Sequence of chain 1.A:
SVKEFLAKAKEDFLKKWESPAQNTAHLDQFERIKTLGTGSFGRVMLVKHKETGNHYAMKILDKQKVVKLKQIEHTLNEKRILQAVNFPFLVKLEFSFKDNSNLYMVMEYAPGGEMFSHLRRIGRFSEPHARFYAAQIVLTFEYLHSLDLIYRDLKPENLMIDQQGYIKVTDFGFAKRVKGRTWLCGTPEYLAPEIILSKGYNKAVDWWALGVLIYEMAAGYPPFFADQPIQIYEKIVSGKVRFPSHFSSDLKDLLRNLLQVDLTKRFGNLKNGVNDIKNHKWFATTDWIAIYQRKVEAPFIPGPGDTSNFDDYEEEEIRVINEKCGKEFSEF

Binding-site contacts:
Ligand atom C13 contacts residue GLU122 of chain 1.A at 3.6 Å.
Ligand atom C11 contacts residue MET121 of chain 1.A at 3.5 Å (hydrophobic).
Ligand atom C14 contacts residue ALA71 of chain 1.A at 3.5 Å (hydrophobic).
Ligand atom C5 contacts residue PHE55 of chain 1.A at 3.6 Å (hydrophobic).
Ligand atom N2 contacts residue ASP185 of chain 1.A at 3.9 Å.
Ligand atom N1 contacts residue ALA124 of chain 1.A at 3.2 Å (h-bond).
Ligand atom N4 contacts residue ALA71 of chain 1.A at 3.3 Å.
Ligand atom C10 contacts residue ASP185 of chain 1.A at 3.5 Å.
Ligand atom N5 contacts residue LYS73 of chain 1.A at 3.8 Å.
Ligand atom N3 contacts residue ASP185 of chain 1.A at 2.6 Å (salt-bridge).
Ligand atom C17 contacts residue THR184 of chain 1.A at 3.7 Å.
Ligand atom C2 contacts residue MET174 of chain 1.A at 3.7 Å (hydrophobic).
Ligand atom C2 contacts residue GLU171 of chain 1.A at 3.9 Å.
Ligand atom N4 contacts residue TYR123 of chain 1.A at 3.7 Å.
Ligand atom N5 contacts residue ASP185 of chain 1.A at 3.9 Å.
Ligand atom N6 contacts residue PHE55 of chain 1.A at 3.6 Å.
Ligand atom N1 contacts residue ALA71 of chain 1.A at 3.7 Å.
Ligand atom N4 contacts residue ALA124 of chain 1.A at 3.5 Å (h-bond).
Ligand atom N3 contacts residue ASN172 of chain 1.A at 2.8 Å (h-bond).
Ligand atom C7 contacts residue PHE55 of chain 1.A at 3.5 Å (hydrophobic).
Ligand atom C10 contacts residue ASN172 of chain 1.A at 3.3 Å.
Ligand atom C14 contacts residue GLU122 of chain 1.A at 3.4 Å.
Ligand atom N2 contacts residue LYS73 of chain 1.A at 3.0 Å (salt-bridge).
Ligand atom C18 contacts residue THR184 of chain 1.A at 3.7 Å.
Ligand atom C9 contacts residue MET174 of chain 1.A at 3.8 Å (hydrophobic).
Ligand atom C8 contacts residue ASN172 of chain 1.A at 3.4 Å.
Ligand atom N6 contacts residue ASP185 of chain 1.A at 3.1 Å (salt-bridge).
Ligand atom C13 contacts residue VAL105 of chain 1.A at 3.8 Å (hydrophobic).
Ligand atom C11 contacts residue THR184 of chain 1.A at 3.6 Å.
Ligand atom S1 contacts residue VAL58 of chain 1.A at 3.8 Å.
Ligand atom N4 contacts residue GLU122 of chain 1.A at 2.9 Å (salt-bridge).
Ligand atom C12 contacts residue LYS73 of chain 1.A at 3.8 Å.
Ligand atom C3 contacts residue GLU128 of chain 1.A at 3.7 Å.
Ligand atom C8 contacts residue GLU171 of chain 1.A at 3.6 Å.
Ligand atom C6 contacts residue GLU171 of chain 1.A at 3.6 Å.
Ligand atom C4 contacts residue GLY51 of chain 1.A at 3.9 Å.
Ligand atom CL1 contacts residue LEU50 of chain 1.A at 3.4 Å (hydrophobic).
Ligand atom C13 contacts residue MET121 of chain 1.A at 3.9 Å (hydrophobic).
Ligand atom C1 contacts residue GLU171 of chain 1.A at 3.0 Å.
Ligand atom C7 contacts residue ASP185 of chain 1.A at 3.5 Å.

A protein and the small-molecule ligand that binds it are described below.
Small molecule (SMILES): Cc1ccc(C[C@H](N)CNc2nnc(-c3ccc4[nH]ncc4c3)s2)cc1